Sequence of chain 1.C:
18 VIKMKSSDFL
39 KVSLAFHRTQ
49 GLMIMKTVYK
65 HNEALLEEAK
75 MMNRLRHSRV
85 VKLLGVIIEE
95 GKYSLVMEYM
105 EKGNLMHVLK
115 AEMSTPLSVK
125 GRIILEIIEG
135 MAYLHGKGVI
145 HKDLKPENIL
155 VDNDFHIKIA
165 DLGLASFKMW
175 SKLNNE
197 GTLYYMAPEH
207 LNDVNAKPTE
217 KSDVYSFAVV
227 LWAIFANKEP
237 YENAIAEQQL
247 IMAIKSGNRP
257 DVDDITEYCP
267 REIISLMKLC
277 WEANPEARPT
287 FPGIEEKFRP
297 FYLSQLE

Binding-site contacts:
Ligand atom C02 contacts residue MET101 of chain 1.C at 3.9 Å (hydrophobic).
Ligand atom C01 contacts residue LEU99 of chain 1.C at 3.8 Å (hydrophobic).
Ligand atom C01 contacts residue LYS54 of chain 1.C at 3.5 Å.
Ligand atom O06 contacts residue LEU99 of chain 1.C at 3.5 Å (h-bond).
Ligand atom C27 contacts residue ILE163 of chain 1.C at 3.3 Å (hydrophobic).
Ligand atom O14 contacts residue ALA164 of chain 1.C at 3.3 Å.
Ligand atom N15 contacts residue VAL85 of chain 1.C at 3.8 Å.
Ligand atom F26 contacts residue ILE163 of chain 1.C at 3.4 Å.
Ligand atom C12 contacts residue MET101 of chain 1.C at 3.8 Å (hydrophobic).
Ligand atom N16 contacts residue PHE171 of chain 1.C at 3.6 Å.
Ligand atom F26 contacts residue LEU138 of chain 1.C at 3.4 Å.
Ligand atom C08 contacts residue LEU168 of chain 1.C at 3.9 Å (hydrophobic).
Ligand atom O06 contacts residue MET101 of chain 1.C at 3.5 Å.
Ligand atom C27 contacts residue ASP165 of chain 1.C at 3.9 Å.
Ligand atom C01 contacts residue MET53 of chain 1.C at 3.8 Å (hydrophobic).
Ligand atom O14 contacts residue VAL85 of chain 1.C at 3.4 Å.
Ligand atom C24 contacts residue LEU138 of chain 1.C at 3.8 Å (hydrophobic).
Ligand atom F23 contacts residue SER170 of chain 1.C at 3.0 Å.
Ligand atom F26 contacts residue HIS145 of chain 1.C at 3.5 Å.
Ligand atom C12 contacts residue LEU87 of chain 1.C at 3.8 Å (hydrophobic).
Ligand atom N04 contacts residue LEU166 of chain 1.C at 3.8 Å.
Ligand atom C11 contacts residue MET101 of chain 1.C at 3.8 Å (hydrophobic).
Ligand atom C18 contacts residue MET76 of chain 1.C at 3.7 Å (hydrophobic).
Ligand atom F23 contacts residue VAL143 of chain 1.C at 3.7 Å.
Ligand atom C27 contacts residue VAL84 of chain 1.C at 3.8 Å (hydrophobic).
Ligand atom C09 contacts residue ASP165 of chain 1.C at 3.1 Å.
Ligand atom C17 contacts residue MET76 of chain 1.C at 3.2 Å (hydrophobic).
Ligand atom C08 contacts residue ASP165 of chain 1.C at 3.7 Å.
Ligand atom C09 contacts residue PHE171 of chain 1.C at 3.9 Å (hydrophobic).
Ligand atom C19 contacts residue VAL85 of chain 1.C at 3.2 Å (hydrophobic).
Ligand atom C02 contacts residue LYS54 of chain 1.C at 3.8 Å.
Ligand atom C17 contacts residue VAL85 of chain 1.C at 3.9 Å (hydrophobic).
Ligand atom N03 contacts residue LYS54 of chain 1.C at 3.8 Å.
Ligand atom C10 contacts residue PHE171 of chain 1.C at 3.9 Å (hydrophobic).
Ligand atom C01 contacts residue ILE52 of chain 1.C at 3.8 Å (hydrophobic).
Ligand atom F26 contacts residue ALA164 of chain 1.C at 3.9 Å.
Ligand atom C02 contacts residue LEU99 of chain 1.C at 3.9 Å (hydrophobic).
Ligand atom C27 contacts residue ALA164 of chain 1.C at 3.8 Å (hydrophobic).
Ligand atom C18 contacts residue VAL85 of chain 1.C at 3.1 Å (hydrophobic).
Ligand atom O14 contacts residue ASP165 of chain 1.C at 3.3 Å (salt-bridge).

The small molecule below binds the protein below.
Small molecule (SMILES): Cc1nnc(N2CCC(C(=O)N3NCC[C@H]3c3cc(F)cc(F)c3)CC2)o1